Sequence of chain 1.A:
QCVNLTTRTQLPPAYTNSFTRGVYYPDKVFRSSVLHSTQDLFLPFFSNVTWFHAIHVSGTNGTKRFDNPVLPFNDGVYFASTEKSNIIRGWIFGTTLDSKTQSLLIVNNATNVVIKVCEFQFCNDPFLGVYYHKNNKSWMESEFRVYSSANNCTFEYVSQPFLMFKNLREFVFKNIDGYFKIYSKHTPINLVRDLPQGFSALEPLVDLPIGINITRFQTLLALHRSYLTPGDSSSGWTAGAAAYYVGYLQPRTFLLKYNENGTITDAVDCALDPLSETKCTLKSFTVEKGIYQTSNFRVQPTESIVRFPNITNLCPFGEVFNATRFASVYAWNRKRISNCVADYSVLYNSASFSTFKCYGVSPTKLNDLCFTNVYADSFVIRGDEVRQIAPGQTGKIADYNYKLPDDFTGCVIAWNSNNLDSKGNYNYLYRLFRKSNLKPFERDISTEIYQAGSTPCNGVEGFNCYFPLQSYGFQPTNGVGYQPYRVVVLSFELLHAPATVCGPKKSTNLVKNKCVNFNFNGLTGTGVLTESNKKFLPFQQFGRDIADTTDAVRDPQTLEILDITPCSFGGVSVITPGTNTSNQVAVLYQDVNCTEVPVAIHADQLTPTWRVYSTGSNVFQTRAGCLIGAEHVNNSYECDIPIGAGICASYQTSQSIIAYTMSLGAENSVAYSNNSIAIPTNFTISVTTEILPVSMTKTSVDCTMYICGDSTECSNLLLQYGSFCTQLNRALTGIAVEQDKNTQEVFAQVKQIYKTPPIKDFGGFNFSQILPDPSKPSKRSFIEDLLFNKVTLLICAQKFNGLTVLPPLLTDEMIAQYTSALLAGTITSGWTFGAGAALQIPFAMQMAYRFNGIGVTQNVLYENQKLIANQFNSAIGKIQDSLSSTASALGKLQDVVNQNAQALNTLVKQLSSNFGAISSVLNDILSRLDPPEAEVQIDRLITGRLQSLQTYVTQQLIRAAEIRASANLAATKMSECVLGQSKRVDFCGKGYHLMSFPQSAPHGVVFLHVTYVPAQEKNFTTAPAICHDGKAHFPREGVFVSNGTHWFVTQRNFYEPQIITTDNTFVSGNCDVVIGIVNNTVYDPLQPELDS

A protein and the small-molecule ligand that binds it are described below.
Small molecule (SMILES): CC(=O)N[C@@H]1[C@@H](O)[C@H](O)[C@@H](CO)O[C@H]1O

Binding-site contacts:
Ligand atom C8 contacts residue THR623 of chain 1.A at 3.4 Å.
Ligand atom C7 contacts residue THR623 of chain 1.A at 3.3 Å.
Ligand atom C8 contacts residue ASN622 of chain 1.A at 4.3 Å.
Ligand atom C5 contacts residue ASN622 of chain 1.A at 3.7 Å.
Ligand atom O5 contacts residue ASN622 of chain 1.A at 2.4 Å (h-bond).
Ligand atom C1 contacts residue ASN622 of chain 1.A at 1.4 Å.
Ligand atom O7 contacts residue THR623 of chain 1.A at 2.6 Å (h-bond).
Ligand atom N2 contacts residue ASN622 of chain 1.A at 2.9 Å (h-bond).
Ligand atom O7 contacts residue ASN622 of chain 1.A at 2.9 Å (h-bond).
Ligand atom C3 contacts residue ASN622 of chain 1.A at 3.8 Å.
Ligand atom C4 contacts residue ASN622 of chain 1.A at 4.3 Å.
Ligand atom C7 contacts residue ASN622 of chain 1.A at 3.1 Å.
Ligand atom C2 contacts residue ASN622 of chain 1.A at 2.5 Å.